Sequence of chain 1.B:
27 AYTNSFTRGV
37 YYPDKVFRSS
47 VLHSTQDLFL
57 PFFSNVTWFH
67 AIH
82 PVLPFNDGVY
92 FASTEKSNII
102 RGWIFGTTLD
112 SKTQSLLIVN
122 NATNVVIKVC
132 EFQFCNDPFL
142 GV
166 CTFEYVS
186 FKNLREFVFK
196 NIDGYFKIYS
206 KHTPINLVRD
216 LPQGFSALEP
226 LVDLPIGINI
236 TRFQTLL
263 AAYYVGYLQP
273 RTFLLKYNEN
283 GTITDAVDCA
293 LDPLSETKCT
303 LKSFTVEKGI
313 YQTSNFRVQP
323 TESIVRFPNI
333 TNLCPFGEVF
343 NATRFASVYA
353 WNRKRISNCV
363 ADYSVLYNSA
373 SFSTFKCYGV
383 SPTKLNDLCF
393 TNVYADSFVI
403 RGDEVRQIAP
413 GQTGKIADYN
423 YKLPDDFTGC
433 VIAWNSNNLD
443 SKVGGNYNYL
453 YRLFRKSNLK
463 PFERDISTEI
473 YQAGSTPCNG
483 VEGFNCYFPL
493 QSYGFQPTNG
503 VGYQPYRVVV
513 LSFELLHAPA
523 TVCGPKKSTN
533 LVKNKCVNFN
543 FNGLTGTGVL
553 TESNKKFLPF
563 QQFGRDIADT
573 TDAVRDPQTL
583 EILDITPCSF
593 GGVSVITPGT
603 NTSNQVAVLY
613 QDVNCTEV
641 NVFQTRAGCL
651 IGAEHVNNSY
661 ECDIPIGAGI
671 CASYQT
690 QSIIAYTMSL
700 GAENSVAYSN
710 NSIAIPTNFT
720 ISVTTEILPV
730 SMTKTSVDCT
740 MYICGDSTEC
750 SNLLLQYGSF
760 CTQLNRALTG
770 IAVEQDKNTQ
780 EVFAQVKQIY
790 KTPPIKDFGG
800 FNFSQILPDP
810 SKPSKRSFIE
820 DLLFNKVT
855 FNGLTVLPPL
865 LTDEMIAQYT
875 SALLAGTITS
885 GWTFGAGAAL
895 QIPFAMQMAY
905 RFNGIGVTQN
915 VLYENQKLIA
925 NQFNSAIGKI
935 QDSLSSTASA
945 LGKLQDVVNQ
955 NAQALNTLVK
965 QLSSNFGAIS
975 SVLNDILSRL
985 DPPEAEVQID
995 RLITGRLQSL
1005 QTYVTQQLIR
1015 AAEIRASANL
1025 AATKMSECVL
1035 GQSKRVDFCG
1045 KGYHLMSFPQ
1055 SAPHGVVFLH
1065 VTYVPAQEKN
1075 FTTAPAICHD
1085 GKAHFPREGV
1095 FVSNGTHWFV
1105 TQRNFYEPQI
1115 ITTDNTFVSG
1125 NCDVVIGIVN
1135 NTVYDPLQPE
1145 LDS

Binding-site contacts:
Ligand atom O7 contacts residue ASN61 of chain 1.B at 3.6 Å.
Ligand atom C5 contacts residue ASN61 of chain 1.B at 3.7 Å.
Ligand atom C4 contacts residue ASN61 of chain 1.B at 4.2 Å.
Ligand atom C7 contacts residue ASN61 of chain 1.B at 3.3 Å.
Ligand atom O5 contacts residue ASN61 of chain 1.B at 2.3 Å (h-bond).
Ligand atom O6 contacts residue TYR28 of chain 1.B at 4.2 Å.
Ligand atom C8 contacts residue ASN61 of chain 1.B at 3.9 Å.
Ligand atom C3 contacts residue ASN61 of chain 1.B at 3.8 Å.
Ligand atom N2 contacts residue ASN61 of chain 1.B at 3.0 Å (h-bond).
Ligand atom C1 contacts residue ASN61 of chain 1.B at 1.4 Å.
Ligand atom C2 contacts residue ASN61 of chain 1.B at 2.5 Å.

This small molecule binds to this protein.
Small molecule (SMILES): CC(=O)N[C@@H]1[C@@H](O)[C@H](O)[C@@H](CO)O[C@H]1O